Binding-site contacts:
Ligand atom C11 contacts residue VAL33 of chain 1.D at 3.6 Å (hydrophobic).
Ligand atom C16 contacts residue SER155 of chain 1.D at 3.4 Å.
Ligand atom F18 contacts residue VAL33 of chain 1.D at 3.4 Å.
Ligand atom C24 contacts residue GLN29 of chain 1.D at 3.6 Å.
Ligand atom C25 contacts residue ASN143 of chain 1.D at 3.5 Å.
Ligand atom C19 contacts residue LYS47 of chain 1.D at 3.4 Å.
Ligand atom C2 contacts residue GLU92 of chain 1.D at 3.5 Å.
Ligand atom C37 contacts residue ASN101 of chain 1.D at 3.6 Å.
Ligand atom C30 contacts residue VAL163 of chain 1.D at 3.6 Å (hydrophobic).
Ligand atom C31 contacts residue LEU25 of chain 1.D at 3.7 Å (hydrophobic).
Ligand atom N8 contacts residue MET94 of chain 1.D at 2.8 Å (h-bond).
Ligand atom C16 contacts residue ASP156 of chain 1.D at 3.4 Å.
Ligand atom C16 contacts residue LYS47 of chain 1.D at 3.5 Å.
Ligand atom F18 contacts residue GLY26 of chain 1.D at 3.0 Å.
Ligand atom N17 contacts residue ASP156 of chain 1.D at 3.5 Å (salt-bridge).
Ligand atom C13 contacts residue VAL33 of chain 1.D at 3.6 Å (hydrophobic).
Ligand atom O35 contacts residue CYS98 of chain 1.D at 3.1 Å (h-bond).
Ligand atom C37 contacts residue CYS98 of chain 1.D at 1.8 Å (hydrophobic).
Ligand atom F27 contacts residue LYS47 of chain 1.D at 3.4 Å.
Ligand atom C22 contacts residue ASP156 of chain 1.D at 3.4 Å.
Ligand atom N1 contacts residue LEU145 of chain 1.D at 3.6 Å.
Ligand atom C28 contacts residue TYR168 of chain 1.D at 3.7 Å (hydrophobic).
Ligand atom F18 contacts residue THR27 of chain 1.D at 3.3 Å.
Ligand atom F27 contacts residue PHE30 of chain 1.D at 3.5 Å.
Ligand atom O21 contacts residue VAL33 of chain 1.D at 3.5 Å.
Ligand atom C28 contacts residue ASP138 of chain 1.D at 3.6 Å.
Ligand atom C30 contacts residue TYR168 of chain 1.D at 3.4 Å (hydrophobic).
Ligand atom C29 contacts residue TYR168 of chain 1.D at 3.5 Å (hydrophobic).
Ligand atom C20 contacts residue ASP156 of chain 1.D at 3.6 Å.
Ligand atom F27 contacts residue ASP156 of chain 1.D at 3.1 Å.
Ligand atom C33 contacts residue CYS98 of chain 1.D at 3.4 Å (hydrophobic).
Ligand atom C36 contacts residue CYS98 of chain 1.D at 2.7 Å (hydrophobic).
Ligand atom N1 contacts residue ALA45 of chain 1.D at 3.6 Å.
Ligand atom C29 contacts residue SER160 of chain 1.D at 3.5 Å.
Ligand atom N3 contacts residue MET94 of chain 1.D at 3.2 Å (h-bond).
Ligand atom C2 contacts residue LEU145 of chain 1.D at 3.5 Å (hydrophobic).
Ligand atom C2 contacts residue ALA45 of chain 1.D at 3.5 Å (hydrophobic).
Ligand atom O21 contacts residue LYS47 of chain 1.D at 3.0 Å (salt-bridge).
Ligand atom C4 contacts residue MET94 of chain 1.D at 3.7 Å (hydrophobic).
Ligand atom C12 contacts residue VAL33 of chain 1.D at 3.5 Å (hydrophobic).

Sequence of chain 1.D:
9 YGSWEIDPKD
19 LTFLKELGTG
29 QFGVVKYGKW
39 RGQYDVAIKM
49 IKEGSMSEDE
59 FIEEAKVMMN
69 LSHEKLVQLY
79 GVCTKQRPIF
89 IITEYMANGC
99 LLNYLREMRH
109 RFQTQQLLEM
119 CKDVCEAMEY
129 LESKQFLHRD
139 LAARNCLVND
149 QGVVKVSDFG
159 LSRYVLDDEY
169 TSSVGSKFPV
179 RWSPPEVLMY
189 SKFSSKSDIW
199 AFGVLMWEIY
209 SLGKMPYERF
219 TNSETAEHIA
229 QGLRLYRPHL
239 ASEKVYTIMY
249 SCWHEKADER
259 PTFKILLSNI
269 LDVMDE

The protein below binds the small molecule below.
Small molecule (SMILES): CCC(=O)N(C)CCOc1c(N)ncnc1-c1cc(F)cc(NC(=O)c2ccc(C3CC3)cc2F)c1C